A small-molecule ligand and the protein it binds are described below.
Small molecule (SMILES): CC(=O)N[C@H]1[C@H]([C@H](O)[C@H](O)CO)O[C@@](O[C@H]2[C@@H](O)[C@@H](CO)O[C@@H](O[C@H]3[C@H](O)[C@@H](O)[C@H](O)O[C@@H]3CO)[C@@H]2O)(C(=O)O)C[C@@H]1O

Sequence of chain 16.F:
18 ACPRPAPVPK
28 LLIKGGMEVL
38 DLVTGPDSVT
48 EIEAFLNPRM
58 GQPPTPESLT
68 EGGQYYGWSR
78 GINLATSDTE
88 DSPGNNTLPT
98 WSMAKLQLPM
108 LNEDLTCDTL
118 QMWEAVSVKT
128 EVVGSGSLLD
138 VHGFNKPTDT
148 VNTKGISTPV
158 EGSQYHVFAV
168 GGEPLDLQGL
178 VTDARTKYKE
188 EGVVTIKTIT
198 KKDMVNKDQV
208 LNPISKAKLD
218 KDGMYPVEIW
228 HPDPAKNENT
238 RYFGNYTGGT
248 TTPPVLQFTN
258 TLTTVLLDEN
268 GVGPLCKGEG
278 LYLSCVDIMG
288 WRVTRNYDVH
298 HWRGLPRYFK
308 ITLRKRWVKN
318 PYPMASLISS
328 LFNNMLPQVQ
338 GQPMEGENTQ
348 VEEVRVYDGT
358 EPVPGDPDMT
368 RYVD

Sequence of chain 17.F:
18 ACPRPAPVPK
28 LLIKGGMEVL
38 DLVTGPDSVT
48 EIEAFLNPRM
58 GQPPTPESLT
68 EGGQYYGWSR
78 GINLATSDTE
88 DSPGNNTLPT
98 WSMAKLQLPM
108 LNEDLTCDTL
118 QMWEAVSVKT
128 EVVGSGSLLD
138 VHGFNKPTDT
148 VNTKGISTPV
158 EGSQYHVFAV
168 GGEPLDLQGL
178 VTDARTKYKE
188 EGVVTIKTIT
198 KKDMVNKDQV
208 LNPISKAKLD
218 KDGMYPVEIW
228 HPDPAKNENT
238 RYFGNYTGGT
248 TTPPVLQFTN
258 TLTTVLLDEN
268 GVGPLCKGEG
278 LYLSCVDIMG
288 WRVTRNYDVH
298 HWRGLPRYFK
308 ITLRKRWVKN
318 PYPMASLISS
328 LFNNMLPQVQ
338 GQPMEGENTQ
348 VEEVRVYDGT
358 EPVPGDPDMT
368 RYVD

Binding-site contacts:
Ligand atom C3 contacts residue GLY78 of chain 17.F at 4.2 Å.
Ligand atom C5 contacts residue ASN93 of chain 17.F at 4.2 Å.
Ligand atom C3 contacts residue GLY78 of chain 17.F at 4.0 Å.
Ligand atom O10 contacts residue ASN293 of chain 17.F at 3.5 Å (h-bond).
Ligand atom C3 contacts residue ARG77 of chain 17.F at 3.9 Å.
Ligand atom C4 contacts residue VAL296 of chain 17.F at 4.3 Å (hydrophobic).
Ligand atom C3 contacts residue VAL296 of chain 17.F at 3.5 Å (hydrophobic).
Ligand atom C1 contacts residue ARG77 of chain 17.F at 3.5 Å.
Ligand atom O1B contacts residue TYR72 of chain 17.F at 4.1 Å.
Ligand atom O4 contacts residue ILE79 of chain 17.F at 3.5 Å (h-bond).
Ligand atom C4 contacts residue GLY78 of chain 17.F at 3.4 Å.
Ligand atom O6 contacts residue ASN93 of chain 17.F at 2.9 Å (h-bond).
Ligand atom O3 contacts residue ASN80 of chain 17.F at 4.0 Å.
Ligand atom O1A contacts residue ARG77 of chain 17.F at 3.0 Å (salt-bridge).
Ligand atom C7 contacts residue TYR72 of chain 17.F at 4.2 Å (hydrophobic).
Ligand atom O4 contacts residue THR291 of chain 17.F at 3.3 Å.
Ligand atom O1B contacts residue ARG77 of chain 17.F at 2.9 Å (salt-bridge).
Ligand atom O8 contacts residue TYR72 of chain 17.F at 4.2 Å.
Ligand atom C1 contacts residue TYR72 of chain 17.F at 3.8 Å (hydrophobic).
Ligand atom N5 contacts residue TYR72 of chain 17.F at 3.1 Å (h-bond).
Ligand atom C6 contacts residue THR94 of chain 17.F at 4.2 Å.
Ligand atom O4 contacts residue HIS298 of chain 17.F at 3.1 Å (h-bond).
Ligand atom C10 contacts residue TYR72 of chain 17.F at 4.1 Å (hydrophobic).
Ligand atom O1A contacts residue GLY78 of chain 17.F at 3.7 Å.
Ligand atom C11 contacts residue ASP85 of chain 16.F at 3.7 Å.
Ligand atom O4 contacts residue ASN80 of chain 17.F at 4.2 Å.
Ligand atom C6 contacts residue ASN93 of chain 17.F at 3.1 Å.
Ligand atom O10 contacts residue THR291 of chain 17.F at 3.7 Å.
Ligand atom C2 contacts residue GLY78 of chain 17.F at 4.2 Å.
Ligand atom O8 contacts residue ARG77 of chain 17.F at 3.9 Å.
Ligand atom O4 contacts residue VAL296 of chain 17.F at 3.8 Å.
Ligand atom O4 contacts residue GLY78 of chain 17.F at 3.1 Å.
Ligand atom C3 contacts residue HIS298 of chain 17.F at 4.1 Å.
Ligand atom C4 contacts residue TYR72 of chain 17.F at 3.5 Å (hydrophobic).
Ligand atom C4 contacts residue HIS298 of chain 17.F at 4.1 Å.
Ligand atom O4 contacts residue TYR72 of chain 17.F at 4.3 Å.
Ligand atom C6 contacts residue TYR72 of chain 17.F at 3.6 Å (hydrophobic).
Ligand atom O1A contacts residue TYR72 of chain 17.F at 3.2 Å.
Ligand atom O3 contacts residue GLY78 of chain 17.F at 3.7 Å.
Ligand atom C5 contacts residue TYR72 of chain 17.F at 3.6 Å (hydrophobic).